The protein below binds the small molecule below.
Small molecule (SMILES): CC(=O)N[C@@H]1[C@@H](O)[C@H](O)[C@@H](CO)O[C@H]1O

Binding-site contacts:
Ligand atom C5 contacts residue THR245 of chain 1.D at 4.3 Å.
Ligand atom C7 contacts residue THR245 of chain 1.D at 3.8 Å.
Ligand atom N2 contacts residue THR245 of chain 1.D at 3.3 Å (h-bond).
Ligand atom O7 contacts residue NAG1 of chain 1.Y at 3.5 Å.
Ligand atom O5 contacts residue THR245 of chain 1.D at 4.4 Å.
Ligand atom C8 contacts residue THR245 of chain 1.D at 3.3 Å.
Ligand atom C8 contacts residue NAG1 of chain 1.Y at 3.8 Å.
Ligand atom C8 contacts residue SER283 of chain 1.D at 4.2 Å.
Ligand atom C8 contacts residue GLU284 of chain 1.D at 3.2 Å.
Ligand atom C5 contacts residue ASN243 of chain 1.D at 3.7 Å.
Ligand atom C2 contacts residue ASN243 of chain 1.D at 2.4 Å.
Ligand atom C3 contacts residue ASN243 of chain 1.D at 3.8 Å.
Ligand atom C2 contacts residue THR245 of chain 1.D at 3.8 Å.
Ligand atom C4 contacts residue ASN243 of chain 1.D at 4.3 Å.
Ligand atom C1 contacts residue THR245 of chain 1.D at 3.5 Å.
Ligand atom C7 contacts residue ASN243 of chain 1.D at 3.2 Å.
Ligand atom C3 contacts residue THR245 of chain 1.D at 3.8 Å.
Ligand atom C8 contacts residue ASN243 of chain 1.D at 4.3 Å.
Ligand atom O5 contacts residue ASN243 of chain 1.D at 2.4 Å (h-bond).
Ligand atom N2 contacts residue ASN243 of chain 1.D at 2.8 Å (h-bond).
Ligand atom O7 contacts residue ASN243 of chain 1.D at 3.2 Å (h-bond).
Ligand atom C7 contacts residue NAG1 of chain 1.Y at 3.8 Å.
Ligand atom C1 contacts residue ASN243 of chain 1.D at 1.4 Å.

Sequence of chain 1.D:
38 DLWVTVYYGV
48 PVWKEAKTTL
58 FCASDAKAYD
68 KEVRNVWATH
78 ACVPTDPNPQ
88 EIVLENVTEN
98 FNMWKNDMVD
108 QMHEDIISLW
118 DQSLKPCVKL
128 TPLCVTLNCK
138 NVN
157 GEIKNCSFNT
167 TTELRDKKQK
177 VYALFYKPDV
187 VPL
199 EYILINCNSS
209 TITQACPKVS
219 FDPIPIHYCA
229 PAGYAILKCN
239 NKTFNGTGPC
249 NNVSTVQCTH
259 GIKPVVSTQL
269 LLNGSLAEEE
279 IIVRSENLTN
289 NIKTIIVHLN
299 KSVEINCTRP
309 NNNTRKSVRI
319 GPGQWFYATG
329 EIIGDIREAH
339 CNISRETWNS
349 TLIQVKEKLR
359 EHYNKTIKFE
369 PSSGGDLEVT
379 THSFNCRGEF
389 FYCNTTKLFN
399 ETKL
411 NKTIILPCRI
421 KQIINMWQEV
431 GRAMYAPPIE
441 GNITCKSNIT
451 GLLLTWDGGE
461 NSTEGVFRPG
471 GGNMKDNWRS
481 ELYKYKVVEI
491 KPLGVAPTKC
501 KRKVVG